Sequence of chain 5.A:
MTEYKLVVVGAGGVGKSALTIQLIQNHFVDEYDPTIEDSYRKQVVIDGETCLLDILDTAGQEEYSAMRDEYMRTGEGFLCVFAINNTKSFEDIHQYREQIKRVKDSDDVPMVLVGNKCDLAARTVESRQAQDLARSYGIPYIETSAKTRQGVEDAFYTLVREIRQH

Binding-site contacts:
Ligand atom O6 contacts residue ALA146 of chain 5.A at 2.8 Å (h-bond).
Ligand atom PG contacts residue MG1 of chain 5.C at 3.2 Å.
Ligand atom O1A contacts residue GLY15 of chain 5.A at 3.3 Å.
Ligand atom O2G contacts residue MG1 of chain 5.C at 2.0 Å.
Ligand atom O2B contacts residue MG1 of chain 5.C at 2.1 Å.
Ligand atom O2' contacts residue PHE28 of chain 5.A at 3.2 Å.
Ligand atom N2 contacts residue ASP119 of chain 5.A at 2.9 Å (salt-bridge).
Ligand atom C3' contacts residue GLU31 of chain 5.A at 3.4 Å.
Ligand atom N7 contacts residue ASN116 of chain 5.A at 3.1 Å (h-bond).
Ligand atom PB contacts residue MG1 of chain 5.C at 3.2 Å.
Ligand atom N3B contacts residue TYR32 of chain 5.A at 3.4 Å.
Ligand atom O6 contacts residue ASN116 of chain 5.A at 3.3 Å (h-bond).
Ligand atom N2 contacts residue LEU120 of chain 5.A at 3.5 Å.
Ligand atom O2A contacts residue TYR32 of chain 5.A at 3.5 Å.
Ligand atom N1 contacts residue ASP119 of chain 5.A at 2.8 Å (salt-bridge).
Ligand atom O1B contacts residue LYS16 of chain 5.A at 2.8 Å (salt-bridge).
Ligand atom O3G contacts residue GLY12 of chain 5.A at 3.4 Å.
Ligand atom O1G contacts residue PRO34 of chain 5.A at 3.5 Å.
Ligand atom O2' contacts residue VAL29 of chain 5.A at 2.6 Å (h-bond).
Ligand atom O3' contacts residue ASP30 of chain 5.A at 2.9 Å (salt-bridge).
Ligand atom O1B contacts residue GLY15 of chain 5.A at 3.0 Å (h-bond).
Ligand atom O1G contacts residue TYR32 of chain 5.A at 2.6 Å (h-bond).
Ligand atom O2' contacts residue ASP30 of chain 5.A at 3.1 Å (salt-bridge).
Ligand atom N3B contacts residue GLY13 of chain 5.A at 3.1 Å (h-bond).
Ligand atom O2G contacts residue THR35 of chain 5.A at 2.9 Å (h-bond).
Ligand atom O1B contacts residue GLY13 of chain 5.A at 3.5 Å (h-bond).
Ligand atom O2B contacts residue SER17 of chain 5.A at 2.9 Å (h-bond).
Ligand atom O6 contacts residue SER145 of chain 5.A at 3.4 Å.
Ligand atom O6 contacts residue ASP119 of chain 5.A at 3.5 Å (salt-bridge).
Ligand atom O2B contacts residue LYS16 of chain 5.A at 3.5 Å (salt-bridge).
Ligand atom O3G contacts residue GLY60 of chain 5.A at 2.8 Å (h-bond).
Ligand atom O3G contacts residue LYS16 of chain 5.A at 2.6 Å (salt-bridge).
Ligand atom O3A contacts residue GLY15 of chain 5.A at 3.2 Å (h-bond).
Ligand atom O6 contacts residue LYS117 of chain 5.A at 3.3 Å.
Ligand atom N3B contacts residue MG1 of chain 5.C at 3.3 Å.
Ligand atom O1A contacts residue ALA18 of chain 5.A at 2.8 Å (h-bond).
Ligand atom O1B contacts residue VAL14 of chain 5.A at 3.3 Å (h-bond).
Ligand atom O1A contacts residue SER17 of chain 5.A at 3.4 Å (h-bond).
Ligand atom C2' contacts residue VAL29 of chain 5.A at 3.4 Å (hydrophobic).
Ligand atom O4' contacts residue LYS117 of chain 5.A at 3.2 Å (salt-bridge).

A protein and the small-molecule ligand that binds it are described below.
Small molecule (SMILES): Nc1nc2c(ncn2[C@@H]2O[C@H](CO[P](=O)(O)O[P](=O)(O)NP(=O)(O)O)[C@@H](O)[C@H]2O)c(=O)[nH]1